Sequence of chain 22.D:
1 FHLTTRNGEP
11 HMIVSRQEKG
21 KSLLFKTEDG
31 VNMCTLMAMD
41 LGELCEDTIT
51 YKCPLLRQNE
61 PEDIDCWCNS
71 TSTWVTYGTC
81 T

Sequence of chain 22.C:
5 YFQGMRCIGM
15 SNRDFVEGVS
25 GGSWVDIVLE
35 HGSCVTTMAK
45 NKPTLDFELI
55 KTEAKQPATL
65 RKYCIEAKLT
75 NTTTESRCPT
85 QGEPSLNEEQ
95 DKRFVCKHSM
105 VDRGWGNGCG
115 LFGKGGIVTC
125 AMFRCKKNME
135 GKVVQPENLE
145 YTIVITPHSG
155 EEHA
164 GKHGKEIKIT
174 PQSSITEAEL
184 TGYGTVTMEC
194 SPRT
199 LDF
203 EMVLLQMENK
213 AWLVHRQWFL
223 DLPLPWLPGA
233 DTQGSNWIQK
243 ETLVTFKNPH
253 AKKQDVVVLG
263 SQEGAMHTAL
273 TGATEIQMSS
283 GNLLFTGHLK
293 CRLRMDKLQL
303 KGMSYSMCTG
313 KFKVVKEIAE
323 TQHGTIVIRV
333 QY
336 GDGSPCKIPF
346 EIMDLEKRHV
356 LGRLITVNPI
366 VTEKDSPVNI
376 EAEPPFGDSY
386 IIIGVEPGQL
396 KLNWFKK

A small-molecule ligand and the protein it binds are described below.
Small molecule (SMILES): CC(=O)N[C@@H]1[C@@H](O)[C@H](O)[C@@H](CO)O[C@H]1O

Binding-site contacts:
Ligand atom C4 contacts residue ASN75 of chain 22.C at 4.0 Å.
Ligand atom C7 contacts residue ASN75 of chain 22.C at 2.8 Å.
Ligand atom C6 contacts residue ASN75 of chain 22.C at 3.8 Å.
Ligand atom N2 contacts residue ASN75 of chain 22.C at 3.0 Å (h-bond).
Ligand atom C3 contacts residue ASN75 of chain 22.C at 3.5 Å.
Ligand atom C5 contacts residue ASN75 of chain 22.C at 3.2 Å.
Ligand atom O6 contacts residue ASN75 of chain 22.C at 3.8 Å.
Ligand atom C6 contacts residue CYS45 of chain 22.D at 4.4 Å (hydrophobic).
Ligand atom O3 contacts residue NAG1 of chain 22.T at 2.4 Å (h-bond).
Ligand atom O6 contacts residue THR48 of chain 22.D at 4.0 Å.
Ligand atom C2 contacts residue ASN75 of chain 22.C at 2.6 Å.
Ligand atom O7 contacts residue ASN75 of chain 22.C at 3.2 Å (h-bond).
Ligand atom C8 contacts residue ASN75 of chain 22.C at 3.0 Å.
Ligand atom C3 contacts residue NAG1 of chain 22.T at 3.3 Å.
Ligand atom C8 contacts residue PHE98 of chain 22.C at 3.6 Å (hydrophobic).
Ligand atom O6 contacts residue NAG1 of chain 22.T at 4.1 Å.
Ligand atom O6 contacts residue GLU46 of chain 22.D at 3.8 Å.
Ligand atom C2 contacts residue NAG1 of chain 22.T at 4.1 Å.
Ligand atom C7 contacts residue MET126 of chain 22.C at 3.8 Å (hydrophobic).
Ligand atom O7 contacts residue MET126 of chain 22.C at 3.1 Å.
Ligand atom O5 contacts residue ASN75 of chain 22.C at 2.1 Å (h-bond).
Ligand atom C6 contacts residue NAG1 of chain 22.T at 3.4 Å.
Ligand atom C5 contacts residue NAG1 of chain 22.T at 3.7 Å.
Ligand atom C1 contacts residue ASN75 of chain 22.C at 1.3 Å.
Ligand atom O6 contacts residue CYS45 of chain 22.D at 3.4 Å (h-bond).
Ligand atom C4 contacts residue NAG1 of chain 22.T at 2.9 Å.
Ligand atom C6 contacts residue THR48 of chain 22.D at 4.4 Å.
Ligand atom O5 contacts residue THR48 of chain 22.D at 4.0 Å.
Ligand atom O4 contacts residue NAG1 of chain 22.T at 1.6 Å.
Ligand atom C8 contacts residue MET126 of chain 22.C at 3.7 Å (hydrophobic).